Sequence of chain 1.B:
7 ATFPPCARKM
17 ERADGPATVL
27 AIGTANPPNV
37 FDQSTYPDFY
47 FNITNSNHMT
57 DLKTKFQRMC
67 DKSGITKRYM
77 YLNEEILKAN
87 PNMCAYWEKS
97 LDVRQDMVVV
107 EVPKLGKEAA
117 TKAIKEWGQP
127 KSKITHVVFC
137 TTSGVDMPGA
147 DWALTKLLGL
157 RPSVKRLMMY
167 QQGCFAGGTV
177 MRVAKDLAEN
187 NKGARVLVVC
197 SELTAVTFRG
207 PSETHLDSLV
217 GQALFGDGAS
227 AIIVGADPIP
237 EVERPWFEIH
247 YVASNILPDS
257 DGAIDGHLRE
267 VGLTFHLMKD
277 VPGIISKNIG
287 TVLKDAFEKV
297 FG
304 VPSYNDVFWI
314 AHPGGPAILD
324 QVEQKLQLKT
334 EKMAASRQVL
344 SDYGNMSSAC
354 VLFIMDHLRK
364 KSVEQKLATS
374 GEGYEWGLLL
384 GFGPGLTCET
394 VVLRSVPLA

Sequence of chain 1.C:
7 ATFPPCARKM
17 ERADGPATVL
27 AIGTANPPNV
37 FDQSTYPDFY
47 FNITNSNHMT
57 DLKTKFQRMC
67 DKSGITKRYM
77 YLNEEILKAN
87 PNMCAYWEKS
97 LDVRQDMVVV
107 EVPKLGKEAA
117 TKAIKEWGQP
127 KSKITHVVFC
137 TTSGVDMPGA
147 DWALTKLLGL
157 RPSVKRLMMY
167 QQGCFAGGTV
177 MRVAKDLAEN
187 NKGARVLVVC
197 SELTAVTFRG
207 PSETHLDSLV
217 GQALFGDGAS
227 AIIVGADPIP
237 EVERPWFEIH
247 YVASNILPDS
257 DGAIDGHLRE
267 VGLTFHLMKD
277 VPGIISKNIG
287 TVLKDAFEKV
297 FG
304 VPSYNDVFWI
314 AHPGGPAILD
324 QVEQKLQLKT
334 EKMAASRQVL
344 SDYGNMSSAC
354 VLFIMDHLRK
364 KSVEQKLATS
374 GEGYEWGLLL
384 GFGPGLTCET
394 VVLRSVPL

This protein binds this small molecule.
Small molecule (SMILES): O=C1C[C@@H](c2ccc(O)cc2)Oc2cc(O)cc(O)c21

Binding-site contacts:
Ligand atom O3 contacts residue GLY222 of chain 1.B at 2.9 Å (h-bond).
Ligand atom C7 contacts residue THR203 of chain 1.B at 3.7 Å.
Ligand atom C5 contacts residue PHE271 of chain 1.B at 3.9 Å (hydrophobic).
Ligand atom O2 contacts residue THR203 of chain 1.B at 3.3 Å (h-bond).
Ligand atom C12 contacts residue PHE221 of chain 1.B at 3.7 Å (hydrophobic).
Ligand atom C3 contacts residue PHE271 of chain 1.B at 3.6 Å (hydrophobic).
Ligand atom O2 contacts residue PHE271 of chain 1.B at 3.7 Å.
Ligand atom C13 contacts residue GLU198 of chain 1.B at 3.6 Å.
Ligand atom C1 contacts residue CYS170 of chain 1.B at 3.7 Å (hydrophobic).
Ligand atom C7 contacts residue LEU269 of chain 1.B at 3.5 Å (hydrophobic).
Ligand atom O3 contacts residue ASP223 of chain 1.B at 3.5 Å (salt-bridge).
Ligand atom C13 contacts residue LEU199 of chain 1.B at 3.7 Å (hydrophobic).
Ligand atom C14 contacts residue GLU198 of chain 1.B at 4.0 Å.
Ligand atom C14 contacts residue THR200 of chain 1.B at 3.8 Å.
Ligand atom C12 contacts residue THR200 of chain 1.B at 3.7 Å.
Ligand atom O4 contacts residue ILE260 of chain 1.B at 3.9 Å.
Ligand atom O3 contacts residue THR200 of chain 1.B at 3.1 Å (h-bond).
Ligand atom O5 contacts residue THR270 of chain 1.B at 3.5 Å (h-bond).
Ligand atom C8 contacts residue LEU269 of chain 1.B at 3.6 Å (hydrophobic).
Ligand atom C8 contacts residue THR203 of chain 1.B at 3.3 Å.
Ligand atom C14 contacts residue LEU199 of chain 1.B at 3.2 Å (hydrophobic).
Ligand atom O4 contacts residue CYS170 of chain 1.B at 3.9 Å.
Ligand atom O5 contacts residue ASP261 of chain 1.B at 3.4 Å (salt-bridge).
Ligand atom C3 contacts residue MET143 of chain 1.C at 3.7 Å (hydrophobic).
Ligand atom C5 contacts residue MET143 of chain 1.C at 3.7 Å (hydrophobic).
Ligand atom C9 contacts residue THR138 of chain 1.B at 3.9 Å.
Ligand atom O5 contacts residue MET143 of chain 1.C at 3.7 Å.
Ligand atom C12 contacts residue GLY222 of chain 1.B at 3.8 Å.
Ligand atom O3 contacts residue GLU198 of chain 1.B at 3.3 Å.
Ligand atom O5 contacts residue GLY262 of chain 1.B at 3.5 Å.
Ligand atom O5 contacts residue PHE271 of chain 1.B at 3.0 Å.
Ligand atom C13 contacts residue GLY222 of chain 1.B at 3.8 Å.
Ligand atom C11 contacts residue PHE221 of chain 1.B at 3.8 Å (hydrophobic).
Ligand atom O3 contacts residue LEU199 of chain 1.B at 3.2 Å.
Ligand atom C4 contacts residue PHE271 of chain 1.B at 3.2 Å (hydrophobic).
Ligand atom O4 contacts residue PRO387 of chain 1.B at 3.3 Å.
Ligand atom C14 contacts residue SER139 of chain 1.B at 3.9 Å.
Ligand atom O2 contacts residue LEU269 of chain 1.B at 3.4 Å.
Ligand atom C13 contacts residue THR200 of chain 1.B at 3.5 Å.
Ligand atom C4 contacts residue MET143 of chain 1.C at 3.4 Å (hydrophobic).